Sequence of chain 1.A:
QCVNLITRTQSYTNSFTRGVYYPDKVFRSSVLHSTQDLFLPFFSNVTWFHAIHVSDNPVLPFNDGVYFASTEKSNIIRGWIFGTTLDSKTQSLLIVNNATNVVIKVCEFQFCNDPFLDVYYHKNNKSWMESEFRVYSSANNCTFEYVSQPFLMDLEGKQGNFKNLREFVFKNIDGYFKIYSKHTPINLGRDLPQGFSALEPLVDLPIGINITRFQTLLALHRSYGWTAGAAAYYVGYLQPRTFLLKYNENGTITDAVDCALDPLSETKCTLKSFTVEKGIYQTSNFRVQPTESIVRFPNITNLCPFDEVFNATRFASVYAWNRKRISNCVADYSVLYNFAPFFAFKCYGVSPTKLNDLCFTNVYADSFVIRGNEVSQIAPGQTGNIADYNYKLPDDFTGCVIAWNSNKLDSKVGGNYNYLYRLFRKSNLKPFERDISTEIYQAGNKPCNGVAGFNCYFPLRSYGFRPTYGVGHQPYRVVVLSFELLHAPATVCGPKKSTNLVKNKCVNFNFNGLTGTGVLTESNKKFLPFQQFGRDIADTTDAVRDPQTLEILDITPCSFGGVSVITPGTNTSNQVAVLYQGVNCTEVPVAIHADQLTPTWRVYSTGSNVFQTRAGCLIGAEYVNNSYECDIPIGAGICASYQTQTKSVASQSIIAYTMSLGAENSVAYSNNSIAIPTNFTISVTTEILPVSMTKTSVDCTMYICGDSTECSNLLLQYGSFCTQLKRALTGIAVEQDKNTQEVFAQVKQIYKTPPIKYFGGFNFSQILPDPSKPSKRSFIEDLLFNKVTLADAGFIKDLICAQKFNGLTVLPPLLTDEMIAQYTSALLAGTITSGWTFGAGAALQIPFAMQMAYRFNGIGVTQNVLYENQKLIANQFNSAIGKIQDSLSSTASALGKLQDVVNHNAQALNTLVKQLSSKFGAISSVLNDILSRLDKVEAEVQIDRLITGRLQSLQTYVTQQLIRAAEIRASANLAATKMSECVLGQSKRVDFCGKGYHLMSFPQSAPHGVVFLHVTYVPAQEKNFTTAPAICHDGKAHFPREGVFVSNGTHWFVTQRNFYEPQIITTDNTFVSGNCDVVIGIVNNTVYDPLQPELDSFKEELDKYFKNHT

Binding-site contacts:
Ligand atom C3 contacts residue LYS1154 of chain 1.A at 4.2 Å.
Ligand atom O7 contacts residue ASN1155 of chain 1.B at 2.6 Å (h-bond).
Ligand atom C2 contacts residue ASN1155 of chain 1.B at 2.5 Å.
Ligand atom C8 contacts residue TYR1152 of chain 1.B at 3.6 Å (hydrophobic).
Ligand atom C8 contacts residue ASN1155 of chain 1.B at 4.1 Å.
Ligand atom C7 contacts residue TYR1152 of chain 1.B at 3.9 Å (hydrophobic).
Ligand atom C3 contacts residue ASN1155 of chain 1.B at 3.8 Å.
Ligand atom C4 contacts residue ASN1155 of chain 1.B at 4.2 Å.
Ligand atom O7 contacts residue TYR1152 of chain 1.B at 3.5 Å.
Ligand atom C1 contacts residue ASN1155 of chain 1.B at 1.4 Å.
Ligand atom O5 contacts residue ASN1155 of chain 1.B at 2.3 Å (h-bond).
Ligand atom O3 contacts residue LYS1154 of chain 1.A at 2.9 Å (salt-bridge).
Ligand atom C5 contacts residue ASN1155 of chain 1.B at 3.6 Å.
Ligand atom C7 contacts residue ASN1155 of chain 1.B at 3.0 Å.
Ligand atom N2 contacts residue TYR1152 of chain 1.B at 4.5 Å.
Ligand atom N2 contacts residue ASN1155 of chain 1.B at 3.0 Å (h-bond).

This small molecule binds to this protein.
Small molecule (SMILES): CC(=O)N[C@@H]1[C@@H](O)[C@H](O)[C@@H](CO)O[C@H]1O

Sequence of chain 1.B:
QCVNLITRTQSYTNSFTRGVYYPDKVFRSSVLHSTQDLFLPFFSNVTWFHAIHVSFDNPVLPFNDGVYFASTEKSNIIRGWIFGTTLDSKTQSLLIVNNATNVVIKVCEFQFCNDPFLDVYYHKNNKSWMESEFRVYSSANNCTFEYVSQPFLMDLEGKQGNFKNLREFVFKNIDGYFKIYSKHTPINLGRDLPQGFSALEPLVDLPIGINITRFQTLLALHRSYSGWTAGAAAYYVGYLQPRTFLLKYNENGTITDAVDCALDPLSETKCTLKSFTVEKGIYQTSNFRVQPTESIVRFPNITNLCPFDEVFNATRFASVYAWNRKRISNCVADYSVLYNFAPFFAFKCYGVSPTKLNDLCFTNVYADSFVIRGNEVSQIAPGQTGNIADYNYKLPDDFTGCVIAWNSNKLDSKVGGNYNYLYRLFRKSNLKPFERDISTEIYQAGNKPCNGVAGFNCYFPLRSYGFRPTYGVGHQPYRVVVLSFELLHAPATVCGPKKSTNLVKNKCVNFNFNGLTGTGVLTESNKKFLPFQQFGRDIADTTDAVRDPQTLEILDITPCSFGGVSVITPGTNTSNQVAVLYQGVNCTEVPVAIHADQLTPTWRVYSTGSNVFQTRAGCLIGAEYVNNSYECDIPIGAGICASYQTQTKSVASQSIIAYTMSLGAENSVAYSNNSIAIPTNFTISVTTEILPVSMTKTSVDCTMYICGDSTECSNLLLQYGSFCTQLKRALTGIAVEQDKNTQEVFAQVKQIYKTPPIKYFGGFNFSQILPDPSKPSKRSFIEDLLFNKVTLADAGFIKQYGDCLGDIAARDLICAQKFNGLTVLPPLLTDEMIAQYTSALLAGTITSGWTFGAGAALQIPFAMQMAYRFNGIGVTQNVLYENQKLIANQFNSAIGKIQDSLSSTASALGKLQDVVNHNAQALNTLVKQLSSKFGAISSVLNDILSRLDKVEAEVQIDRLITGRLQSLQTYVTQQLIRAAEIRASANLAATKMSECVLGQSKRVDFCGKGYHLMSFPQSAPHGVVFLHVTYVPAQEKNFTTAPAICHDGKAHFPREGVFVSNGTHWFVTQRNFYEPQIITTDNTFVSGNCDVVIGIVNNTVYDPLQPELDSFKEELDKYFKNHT